A small-molecule ligand and the protein it binds are described below.
Small molecule (SMILES): CC(=O)N[C@H]1[C@H]([C@H](O)[C@H](O)CO)O[C@@](O)(C(=O)O)C[C@@H]1O

Binding-site contacts:
Ligand atom O9 contacts residue HIS180 of chain 1.C at 3.3 Å (h-bond).
Ligand atom O6 contacts residue GLN223 of chain 1.C at 4.0 Å.
Ligand atom C10 contacts residue LEU191 of chain 1.C at 4.0 Å (hydrophobic).
Ligand atom C9 contacts residue TRP149 of chain 1.C at 3.6 Å (hydrophobic).
Ligand atom O1B contacts residue GLN223 of chain 1.C at 3.9 Å.
Ligand atom C5 contacts residue LYS131 of chain 1.C at 3.5 Å.
Ligand atom O1A contacts residue SER132 of chain 1.C at 2.6 Å (h-bond).
Ligand atom C8 contacts residue TRP149 of chain 1.C at 4.0 Å (hydrophobic).
Ligand atom C9 contacts residue LEU191 of chain 1.C at 3.8 Å (hydrophobic).
Ligand atom O1B contacts residue ASN141 of chain 1.C at 3.5 Å (h-bond).
Ligand atom O8 contacts residue TYR94 of chain 1.C at 3.2 Å (h-bond).
Ligand atom C8 contacts residue GLU187 of chain 1.C at 3.5 Å.
Ligand atom C1 contacts residue GLN223 of chain 1.C at 3.2 Å.
Ligand atom O10 contacts residue LEU191 of chain 1.C at 3.3 Å.
Ligand atom C9 contacts residue TYR94 of chain 1.C at 3.2 Å (hydrophobic).
Ligand atom O1A contacts residue GLY133 of chain 1.C at 3.5 Å (h-bond).
Ligand atom O4 contacts residue LYS131 of chain 1.C at 3.9 Å.
Ligand atom C1 contacts residue SER132 of chain 1.C at 3.5 Å.
Ligand atom C7 contacts residue TRP149 of chain 1.C at 3.7 Å (hydrophobic).
Ligand atom C1 contacts residue GLY133 of chain 1.C at 3.3 Å.
Ligand atom O2 contacts residue GLN223 of chain 1.C at 3.4 Å (h-bond).
Ligand atom C9 contacts residue HIS180 of chain 1.C at 3.4 Å.
Ligand atom C4 contacts residue LYS131 of chain 1.C at 3.5 Å.
Ligand atom C10 contacts residue LYS131 of chain 1.C at 3.5 Å.
Ligand atom C8 contacts residue TYR94 of chain 1.C at 3.8 Å (hydrophobic).
Ligand atom C11 contacts residue GLY130 of chain 1.C at 3.8 Å.
Ligand atom O8 contacts residue GLN223 of chain 1.C at 2.6 Å (h-bond).
Ligand atom O9 contacts residue TYR94 of chain 1.C at 2.9 Å (h-bond).
Ligand atom O1A contacts residue GLN223 of chain 1.C at 2.5 Å (h-bond).
Ligand atom O1B contacts residue GLY133 of chain 1.C at 2.4 Å (h-bond).
Ligand atom O9 contacts residue GLU187 of chain 1.C at 2.2 Å (salt-bridge).
Ligand atom C11 contacts residue TRP149 of chain 1.C at 3.5 Å (hydrophobic).
Ligand atom C9 contacts residue GLU187 of chain 1.C at 3.0 Å.
Ligand atom C11 contacts residue LYS131 of chain 1.C at 3.5 Å.
Ligand atom C8 contacts residue GLN223 of chain 1.C at 3.5 Å.
Ligand atom O1B contacts residue SER132 of chain 1.C at 3.3 Å.
Ligand atom N5 contacts residue LYS131 of chain 1.C at 2.6 Å (salt-bridge).
Ligand atom O9 contacts residue GLN223 of chain 1.C at 4.0 Å.
Ligand atom O7 contacts residue LEU191 of chain 1.C at 3.7 Å.
Ligand atom C2 contacts residue GLN223 of chain 1.C at 3.7 Å.

Sequence of chain 1.C:
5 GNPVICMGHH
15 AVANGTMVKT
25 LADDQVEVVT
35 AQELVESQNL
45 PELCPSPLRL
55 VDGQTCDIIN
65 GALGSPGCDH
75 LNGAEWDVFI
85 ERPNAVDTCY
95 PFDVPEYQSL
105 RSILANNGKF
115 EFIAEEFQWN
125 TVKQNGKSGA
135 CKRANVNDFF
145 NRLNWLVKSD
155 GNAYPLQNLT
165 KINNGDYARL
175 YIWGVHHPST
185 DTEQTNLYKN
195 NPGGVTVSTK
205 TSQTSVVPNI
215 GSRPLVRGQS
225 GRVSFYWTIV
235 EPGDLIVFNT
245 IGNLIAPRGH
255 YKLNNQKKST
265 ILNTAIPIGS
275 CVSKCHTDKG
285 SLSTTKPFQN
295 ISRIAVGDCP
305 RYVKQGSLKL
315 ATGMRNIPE